Sequence of chain 1.B:
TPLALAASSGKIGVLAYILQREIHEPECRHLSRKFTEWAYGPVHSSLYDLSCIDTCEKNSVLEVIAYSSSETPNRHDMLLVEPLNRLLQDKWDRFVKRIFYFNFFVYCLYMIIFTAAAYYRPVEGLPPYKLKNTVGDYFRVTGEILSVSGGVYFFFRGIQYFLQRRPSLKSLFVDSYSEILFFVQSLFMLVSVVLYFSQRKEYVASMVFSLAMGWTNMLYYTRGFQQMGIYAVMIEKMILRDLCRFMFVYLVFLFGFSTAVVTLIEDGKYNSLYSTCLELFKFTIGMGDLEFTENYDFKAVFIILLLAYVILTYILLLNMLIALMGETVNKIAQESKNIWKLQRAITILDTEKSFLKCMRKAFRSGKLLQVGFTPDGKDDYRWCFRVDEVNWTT

This protein binds this small molecule.
Small molecule (SMILES): CCCCCC(=O)OC[C@@H](COP(=O)(O)OCCN)OC(=O)CCCCC

Sequence of chain 1.A:
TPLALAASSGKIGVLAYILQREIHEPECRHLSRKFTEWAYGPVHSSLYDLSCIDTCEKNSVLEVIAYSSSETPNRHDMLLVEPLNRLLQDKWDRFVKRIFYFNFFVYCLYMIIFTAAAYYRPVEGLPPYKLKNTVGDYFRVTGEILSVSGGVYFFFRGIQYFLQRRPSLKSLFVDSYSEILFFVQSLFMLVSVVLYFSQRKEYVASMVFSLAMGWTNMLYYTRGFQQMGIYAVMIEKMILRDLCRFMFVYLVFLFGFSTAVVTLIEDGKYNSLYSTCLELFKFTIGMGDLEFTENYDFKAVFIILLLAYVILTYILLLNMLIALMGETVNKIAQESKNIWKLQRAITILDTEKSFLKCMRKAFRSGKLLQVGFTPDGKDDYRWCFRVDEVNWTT

Binding-site contacts:
Ligand atom O08 contacts residue TYR503 of chain 1.A at 3.6 Å.
Ligand atom C21 contacts residue ALA529 of chain 1.B at 4.4 Å (hydrophobic).
Ligand atom O07 contacts residue SER501 of chain 1.A at 4.1 Å.
Ligand atom C15 contacts residue 6OE1 of chain 1.S at 3.7 Å.
Ligand atom C25 contacts residue ILE533 of chain 1.B at 4.1 Å (hydrophobic).
Ligand atom O27 contacts residue 6OE1 of chain 1.M at 3.9 Å.
Ligand atom O06 contacts residue LYS528 of chain 1.B at 4.5 Å.
Ligand atom C21 contacts residue TYR503 of chain 1.A at 3.9 Å (hydrophobic).
Ligand atom C15 contacts residue TYR503 of chain 1.A at 4.1 Å (hydrophobic).
Ligand atom O06 contacts residue SER504 of chain 1.A at 4.5 Å.
Ligand atom C16 contacts residue TYR503 of chain 1.A at 4.4 Å (hydrophobic).
Ligand atom O07 contacts residue TYR503 of chain 1.A at 4.0 Å.
Ligand atom O20 contacts residue TYR503 of chain 1.A at 3.6 Å.
Ligand atom C22 contacts residue TYR503 of chain 1.A at 3.0 Å (hydrophobic).
Ligand atom C23 contacts residue ALA529 of chain 1.B at 4.5 Å (hydrophobic).
Ligand atom C16 contacts residue 6OE1 of chain 1.S at 4.0 Å.
Ligand atom C09 contacts residue TYR503 of chain 1.A at 4.2 Å (hydrophobic).
Ligand atom C23 contacts residue ILE532 of chain 1.B at 4.2 Å (hydrophobic).
Ligand atom C11 contacts residue 6OE1 of chain 1.M at 4.1 Å.
Ligand atom C23 contacts residue TYR503 of chain 1.A at 4.0 Å (hydrophobic).
Ligand atom O06 contacts residue TYR503 of chain 1.A at 4.0 Å.
Ligand atom P05 contacts residue TYR503 of chain 1.A at 4.2 Å.
Ligand atom C24 contacts residue TYR503 of chain 1.A at 4.0 Å (hydrophobic).
Ligand atom O27 contacts residue ALA529 of chain 1.B at 3.3 Å.
Ligand atom C24 contacts residue ILE532 of chain 1.B at 4.4 Å (hydrophobic).
Ligand atom C14 contacts residue TYR503 of chain 1.A at 3.7 Å (hydrophobic).